Sequence of chain 1.A:
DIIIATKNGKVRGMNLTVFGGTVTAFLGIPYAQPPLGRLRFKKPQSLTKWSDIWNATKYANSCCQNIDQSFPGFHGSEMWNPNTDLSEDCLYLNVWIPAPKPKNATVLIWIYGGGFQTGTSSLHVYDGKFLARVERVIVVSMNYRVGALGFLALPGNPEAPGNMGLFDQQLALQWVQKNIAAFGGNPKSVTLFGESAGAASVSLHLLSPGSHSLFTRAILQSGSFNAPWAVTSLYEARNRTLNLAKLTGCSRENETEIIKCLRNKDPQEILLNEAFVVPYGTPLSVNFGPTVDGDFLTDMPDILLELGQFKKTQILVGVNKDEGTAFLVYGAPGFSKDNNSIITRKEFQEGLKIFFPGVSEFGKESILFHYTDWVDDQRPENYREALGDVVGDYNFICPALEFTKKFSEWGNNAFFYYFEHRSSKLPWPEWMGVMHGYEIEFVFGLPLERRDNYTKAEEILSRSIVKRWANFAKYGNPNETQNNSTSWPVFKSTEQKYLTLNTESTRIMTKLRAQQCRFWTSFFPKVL

The small molecule below binds the protein below.
Small molecule (SMILES): CC(=O)N[C@H]1[C@H](O[C@H]2[C@H](O)[C@@H](NC(C)=O)CO[C@@H]2CO)O[C@H](CO)[C@@H](O)[C@@H]1O

Binding-site contacts:
Ligand atom N2 contacts residue ASN486 of chain 1.A at 3.5 Å (h-bond).
Ligand atom C2 contacts residue ASN486 of chain 1.A at 2.9 Å.
Ligand atom O7 contacts residue FUL1 of chain 1.M at 3.3 Å (h-bond).
Ligand atom O5 contacts residue ASN486 of chain 1.A at 2.0 Å (h-bond).
Ligand atom C6 contacts residue FUL1 of chain 1.M at 3.1 Å.
Ligand atom C5 contacts residue ASN486 of chain 1.A at 3.0 Å.
Ligand atom C1 contacts residue ASN486 of chain 1.A at 1.5 Å.
Ligand atom C3 contacts residue ASN486 of chain 1.A at 3.9 Å.
Ligand atom N2 contacts residue FUL1 of chain 1.M at 4.5 Å.
Ligand atom C4 contacts residue ASN486 of chain 1.A at 4.1 Å.
Ligand atom C5 contacts residue FUL1 of chain 1.M at 4.1 Å.
Ligand atom C7 contacts residue FUL1 of chain 1.M at 4.2 Å.
Ligand atom O6 contacts residue ASN486 of chain 1.A at 3.9 Å.
Ligand atom C6 contacts residue ASN486 of chain 1.A at 3.9 Å.
Ligand atom O7 contacts residue ASN486 of chain 1.A at 3.9 Å.
Ligand atom C7 contacts residue ASN486 of chain 1.A at 3.9 Å.
Ligand atom O3 contacts residue ASN486 of chain 1.A at 4.3 Å.
Ligand atom O6 contacts residue FUL1 of chain 1.M at 1.9 Å.